Sequence of chain 1.B:
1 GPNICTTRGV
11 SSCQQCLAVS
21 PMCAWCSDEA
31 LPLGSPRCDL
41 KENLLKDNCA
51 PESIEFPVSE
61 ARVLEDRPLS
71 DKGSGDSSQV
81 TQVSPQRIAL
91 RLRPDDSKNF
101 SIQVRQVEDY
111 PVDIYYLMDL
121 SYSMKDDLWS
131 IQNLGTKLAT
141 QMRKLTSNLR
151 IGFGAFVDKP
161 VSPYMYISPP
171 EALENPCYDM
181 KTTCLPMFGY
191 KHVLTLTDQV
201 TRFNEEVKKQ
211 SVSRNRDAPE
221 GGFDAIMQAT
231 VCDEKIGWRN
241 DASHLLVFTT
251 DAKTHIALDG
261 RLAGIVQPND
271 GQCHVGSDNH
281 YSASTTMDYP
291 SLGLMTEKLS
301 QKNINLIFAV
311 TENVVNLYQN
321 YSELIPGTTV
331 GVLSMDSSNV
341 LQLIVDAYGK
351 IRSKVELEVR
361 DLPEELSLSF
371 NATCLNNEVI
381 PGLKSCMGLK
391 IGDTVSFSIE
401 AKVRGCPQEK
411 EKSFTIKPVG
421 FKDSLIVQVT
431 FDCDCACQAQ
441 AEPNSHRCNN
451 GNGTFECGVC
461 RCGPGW

Binding-site contacts:
Ligand atom O6 contacts residue ASN320 of chain 1.B at 4.2 Å.
Ligand atom O4 contacts residue ARG281 of chain 1.A at 4.3 Å.
Ligand atom C8 contacts residue ASN320 of chain 1.B at 4.5 Å.
Ligand atom C1 contacts residue ASN320 of chain 1.B at 1.4 Å.
Ligand atom C7 contacts residue ASN316 of chain 1.B at 4.2 Å.
Ligand atom C4 contacts residue ASN320 of chain 1.B at 4.2 Å.
Ligand atom C8 contacts residue TRP262 of chain 1.A at 4.1 Å (hydrophobic).
Ligand atom C8 contacts residue ASN316 of chain 1.B at 4.0 Å.
Ligand atom O7 contacts residue MET285 of chain 1.A at 3.7 Å.
Ligand atom C6 contacts residue ASN320 of chain 1.B at 4.4 Å.
Ligand atom C7 contacts residue ASN320 of chain 1.B at 3.3 Å.
Ligand atom C7 contacts residue LEU317 of chain 1.B at 4.3 Å (hydrophobic).
Ligand atom C6 contacts residue ARG281 of chain 1.A at 4.2 Å.
Ligand atom C5 contacts residue ASN320 of chain 1.B at 3.6 Å.
Ligand atom C6 contacts residue ARG281 of chain 1.A at 3.6 Å.
Ligand atom C3 contacts residue ASN320 of chain 1.B at 3.8 Å.
Ligand atom O7 contacts residue LEU317 of chain 1.B at 4.5 Å.
Ligand atom C2 contacts residue ASN320 of chain 1.B at 2.5 Å.
Ligand atom O5 contacts residue ASN320 of chain 1.B at 2.3 Å (h-bond).
Ligand atom O7 contacts residue ASN320 of chain 1.B at 3.1 Å (h-bond).
Ligand atom O7 contacts residue TRP262 of chain 1.A at 4.1 Å.
Ligand atom C8 contacts residue LEU317 of chain 1.B at 3.6 Å (hydrophobic).
Ligand atom N2 contacts residue ASN320 of chain 1.B at 3.0 Å (h-bond).
Ligand atom O6 contacts residue ARG281 of chain 1.A at 4.1 Å.
Ligand atom C1 contacts residue ASN316 of chain 1.B at 4.0 Å.
Ligand atom N2 contacts residue ASN316 of chain 1.B at 4.1 Å.

This small molecule binds to this protein.
Small molecule (SMILES): CC(=O)N[C@H]1[C@H](O[C@H]2[C@H](O)[C@@H](NC(C)=O)CO[C@@H]2CO)O[C@H](CO)[C@@H](O[C@@H]2O[C@H](CO[C@H]3O[C@H](CO)[C@@H](O)[C@H](O)[C@@H]3O)[C@@H](O)[C@H](O[C@H]3O[C@H](CO)[C@@H](O)[C@H](O)[C@@H]3O)[C@@H]2O)[C@@H]1O

Sequence of chain 1.A:
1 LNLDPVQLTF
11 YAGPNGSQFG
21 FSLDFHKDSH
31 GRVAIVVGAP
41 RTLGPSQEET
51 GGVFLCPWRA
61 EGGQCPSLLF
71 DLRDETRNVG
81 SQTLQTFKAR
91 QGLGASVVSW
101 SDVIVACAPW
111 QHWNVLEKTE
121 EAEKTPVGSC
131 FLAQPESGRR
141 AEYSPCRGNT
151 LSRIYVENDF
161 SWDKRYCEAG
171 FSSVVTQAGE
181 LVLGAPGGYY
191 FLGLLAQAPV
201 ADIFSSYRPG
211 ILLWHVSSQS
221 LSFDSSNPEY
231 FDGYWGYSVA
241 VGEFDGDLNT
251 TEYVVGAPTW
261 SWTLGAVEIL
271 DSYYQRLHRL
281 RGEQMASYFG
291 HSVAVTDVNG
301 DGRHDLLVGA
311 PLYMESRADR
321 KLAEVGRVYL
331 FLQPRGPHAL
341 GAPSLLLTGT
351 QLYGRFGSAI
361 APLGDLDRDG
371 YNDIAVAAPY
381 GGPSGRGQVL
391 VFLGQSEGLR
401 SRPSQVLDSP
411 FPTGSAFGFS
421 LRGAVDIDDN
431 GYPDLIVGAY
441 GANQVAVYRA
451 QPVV